Binding-site contacts:
Ligand atom C04 contacts residue ASN166 of chain 1.B at 4.1 Å.
Ligand atom C12 contacts residue LEU128 of chain 1.B at 4.3 Å (hydrophobic).
Ligand atom C13 contacts residue GLY129 of chain 1.B at 4.0 Å.
Ligand atom O01 contacts residue GLY165 of chain 1.B at 3.8 Å.
Ligand atom C11 contacts residue ASN166 of chain 1.B at 4.3 Å.
Ligand atom C13 contacts residue LEU128 of chain 1.B at 3.8 Å (hydrophobic).
Ligand atom N05 contacts residue ASN127 of chain 1.B at 4.0 Å.
Ligand atom O01 contacts residue LEU126 of chain 1.B at 4.2 Å.
Ligand atom S10 contacts residue ASN166 of chain 1.B at 4.5 Å.
Ligand atom O01 contacts residue LEU128 of chain 1.B at 3.7 Å.
Ligand atom C11 contacts residue LEU126 of chain 1.B at 4.0 Å (hydrophobic).
Ligand atom C02 contacts residue LEU128 of chain 1.B at 4.0 Å (hydrophobic).
Ligand atom C03 contacts residue GLY165 of chain 1.B at 3.5 Å.
Ligand atom S10 contacts residue TYR123 of chain 1.B at 4.0 Å.
Ligand atom C12 contacts residue ASN127 of chain 1.B at 2.8 Å.
Ligand atom C13 contacts residue ASN127 of chain 1.B at 3.6 Å.
Ligand atom C06 contacts residue ASN127 of chain 1.B at 4.1 Å.
Ligand atom C12 contacts residue LEU126 of chain 1.B at 4.3 Å (hydrophobic).
Ligand atom C02 contacts residue GLY165 of chain 1.B at 3.9 Å.
Ligand atom O01 contacts residue PHE171 of chain 1.B at 3.5 Å.
Ligand atom C03 contacts residue ASN166 of chain 1.B at 3.7 Å.

Sequence of chain 1.B:
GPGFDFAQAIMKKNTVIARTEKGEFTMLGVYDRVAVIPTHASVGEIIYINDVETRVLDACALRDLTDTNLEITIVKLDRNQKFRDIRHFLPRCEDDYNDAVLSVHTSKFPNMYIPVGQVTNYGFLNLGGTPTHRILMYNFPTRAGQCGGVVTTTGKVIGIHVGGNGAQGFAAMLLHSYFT

A small-molecule ligand and the protein it binds are described below.
Small molecule (SMILES): OC1CCN(Cc2ccsc2)CC1